The small molecule below binds the protein below.
Small molecule (SMILES): O=C(CCCCn1ccnc1)N[C@@H](Cc1ccccc1)C(=O)O

Binding-site contacts:
Ligand atom C21 contacts residue HEM1 of chain 1.D at 4.0 Å.
Ligand atom C20 contacts residue HEM1 of chain 1.D at 3.6 Å.
Ligand atom C05 contacts residue VAL29 of chain 1.A at 3.4 Å (hydrophobic).
Ligand atom C16 contacts residue LEU440 of chain 1.A at 3.7 Å (hydrophobic).
Ligand atom O01 contacts residue SER75 of chain 1.A at 3.5 Å (h-bond).
Ligand atom C21 contacts residue HOA1 of chain 1.C at 3.0 Å.
Ligand atom O14 contacts residue MET357 of chain 1.A at 3.9 Å.
Ligand atom C07 contacts residue PRO28 of chain 1.A at 3.8 Å (hydrophobic).
Ligand atom C15 contacts residue SER75 of chain 1.A at 4.0 Å.
Ligand atom N22 contacts residue ILE271 of chain 1.A at 3.5 Å.
Ligand atom C06 contacts residue VAL29 of chain 1.A at 4.0 Å (hydrophobic).
Ligand atom O14 contacts residue TYR54 of chain 1.A at 2.3 Å (h-bond).
Ligand atom C21 contacts residue VAL90 of chain 1.A at 3.4 Å (hydrophobic).
Ligand atom C11 contacts residue LEU23 of chain 1.A at 4.0 Å (hydrophobic).
Ligand atom C08 contacts residue LEU191 of chain 1.A at 4.0 Å (hydrophobic).
Ligand atom C09 contacts residue LEU191 of chain 1.A at 3.6 Å (hydrophobic).
Ligand atom N22 contacts residue HOA1 of chain 1.C at 3.0 Å (h-bond).
Ligand atom C23 contacts residue ILE271 of chain 1.A at 3.4 Å (hydrophobic).
Ligand atom C18 contacts residue ALA333 of chain 1.A at 3.7 Å (hydrophobic).
Ligand atom C23 contacts residue HOA1 of chain 1.C at 4.0 Å.
Ligand atom C12 contacts residue MET357 of chain 1.A at 3.9 Å (hydrophobic).
Ligand atom C20 contacts residue HOA1 of chain 1.C at 3.9 Å.
Ligand atom C04 contacts residue ALA333 of chain 1.A at 3.8 Å (hydrophobic).
Ligand atom C18 contacts residue ALA331 of chain 1.A at 3.7 Å (hydrophobic).
Ligand atom C17 contacts residue ALA333 of chain 1.A at 3.8 Å (hydrophobic).
Ligand atom C12 contacts residue TYR54 of chain 1.A at 3.5 Å (hydrophobic).
Ligand atom C16 contacts residue ALA333 of chain 1.A at 3.8 Å (hydrophobic).
Ligand atom C02 contacts residue SER75 of chain 1.A at 4.0 Å.
Ligand atom C08 contacts residue PRO28 of chain 1.A at 3.5 Å (hydrophobic).
Ligand atom O14 contacts residue LEU32 of chain 1.A at 3.8 Å.
Ligand atom C09 contacts residue PRO28 of chain 1.A at 3.4 Å (hydrophobic).
Ligand atom C10 contacts residue LEU23 of chain 1.A at 4.0 Å (hydrophobic).
Ligand atom N19 contacts residue ALA331 of chain 1.A at 3.8 Å.
Ligand atom C05 contacts residue LEU32 of chain 1.A at 4.0 Å (hydrophobic).
Ligand atom O01 contacts residue ALA333 of chain 1.A at 3.7 Å.
Ligand atom C15 contacts residue ALA77 of chain 1.A at 3.6 Å (hydrophobic).
Ligand atom O01 contacts residue MET357 of chain 1.A at 3.3 Å.
Ligand atom C11 contacts residue PRO28 of chain 1.A at 3.7 Å (hydrophobic).
Ligand atom C20 contacts residue ALA331 of chain 1.A at 4.0 Å (hydrophobic).
Ligand atom C10 contacts residue PRO28 of chain 1.A at 3.5 Å (hydrophobic).

Sequence of chain 1.A:
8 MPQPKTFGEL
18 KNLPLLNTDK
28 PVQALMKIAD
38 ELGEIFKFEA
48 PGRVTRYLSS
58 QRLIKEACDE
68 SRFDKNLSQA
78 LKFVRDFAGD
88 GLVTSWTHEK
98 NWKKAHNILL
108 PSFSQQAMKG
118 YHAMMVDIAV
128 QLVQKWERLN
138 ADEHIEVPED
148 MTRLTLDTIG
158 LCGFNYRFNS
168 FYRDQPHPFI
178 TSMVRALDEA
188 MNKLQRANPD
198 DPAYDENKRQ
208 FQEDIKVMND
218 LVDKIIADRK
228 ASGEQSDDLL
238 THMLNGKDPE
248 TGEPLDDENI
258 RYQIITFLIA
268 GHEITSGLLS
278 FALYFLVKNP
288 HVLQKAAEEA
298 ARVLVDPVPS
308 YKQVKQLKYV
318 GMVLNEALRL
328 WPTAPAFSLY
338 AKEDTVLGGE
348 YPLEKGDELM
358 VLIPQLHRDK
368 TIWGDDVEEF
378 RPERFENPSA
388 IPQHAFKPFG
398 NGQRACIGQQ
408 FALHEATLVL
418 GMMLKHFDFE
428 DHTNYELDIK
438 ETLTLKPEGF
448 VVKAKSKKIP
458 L